Sequence of chain 1.C:
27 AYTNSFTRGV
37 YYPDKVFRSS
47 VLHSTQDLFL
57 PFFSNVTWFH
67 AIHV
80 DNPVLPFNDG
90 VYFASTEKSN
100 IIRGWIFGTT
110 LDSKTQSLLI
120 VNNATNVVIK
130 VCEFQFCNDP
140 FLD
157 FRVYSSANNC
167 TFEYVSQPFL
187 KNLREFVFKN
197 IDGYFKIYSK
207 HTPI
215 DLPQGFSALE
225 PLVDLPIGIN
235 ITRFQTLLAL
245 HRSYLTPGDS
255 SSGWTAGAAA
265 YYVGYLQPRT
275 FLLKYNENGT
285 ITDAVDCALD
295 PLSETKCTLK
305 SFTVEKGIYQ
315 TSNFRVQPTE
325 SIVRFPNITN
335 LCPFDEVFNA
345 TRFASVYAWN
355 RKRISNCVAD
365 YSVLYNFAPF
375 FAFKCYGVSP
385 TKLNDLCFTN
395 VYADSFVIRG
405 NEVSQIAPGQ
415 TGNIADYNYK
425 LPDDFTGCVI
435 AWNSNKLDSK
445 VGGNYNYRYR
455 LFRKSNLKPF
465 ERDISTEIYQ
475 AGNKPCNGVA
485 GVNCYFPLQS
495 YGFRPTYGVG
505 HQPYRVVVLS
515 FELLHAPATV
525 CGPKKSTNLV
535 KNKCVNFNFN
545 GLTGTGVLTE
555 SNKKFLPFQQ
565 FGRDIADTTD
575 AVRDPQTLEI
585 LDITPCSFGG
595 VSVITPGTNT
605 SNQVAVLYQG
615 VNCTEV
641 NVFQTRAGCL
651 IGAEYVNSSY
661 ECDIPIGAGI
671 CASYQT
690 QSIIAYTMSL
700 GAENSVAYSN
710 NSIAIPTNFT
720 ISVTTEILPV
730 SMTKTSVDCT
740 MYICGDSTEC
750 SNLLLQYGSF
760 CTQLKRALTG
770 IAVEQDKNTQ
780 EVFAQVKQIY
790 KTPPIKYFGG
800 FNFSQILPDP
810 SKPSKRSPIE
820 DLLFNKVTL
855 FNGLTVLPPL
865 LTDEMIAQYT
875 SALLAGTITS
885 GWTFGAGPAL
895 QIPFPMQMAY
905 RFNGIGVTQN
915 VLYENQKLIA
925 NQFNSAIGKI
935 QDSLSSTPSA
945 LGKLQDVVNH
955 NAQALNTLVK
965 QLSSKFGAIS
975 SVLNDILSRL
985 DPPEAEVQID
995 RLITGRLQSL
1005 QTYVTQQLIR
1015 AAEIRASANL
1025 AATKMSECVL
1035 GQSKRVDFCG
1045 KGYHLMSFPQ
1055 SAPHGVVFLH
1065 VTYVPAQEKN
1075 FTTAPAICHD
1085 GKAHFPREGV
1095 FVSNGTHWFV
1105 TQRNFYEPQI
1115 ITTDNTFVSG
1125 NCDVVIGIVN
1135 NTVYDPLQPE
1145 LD

The small molecule below binds the protein below.
Small molecule (SMILES): CC(=O)N[C@@H]1[C@@H](O)[C@H](O)[C@@H](CO)O[C@H]1O

Binding-site contacts:
Ligand atom O5 contacts residue ASN603 of chain 1.C at 3.9 Å.
Ligand atom C1 contacts residue ASN603 of chain 1.C at 3.7 Å.
Ligand atom C3 contacts residue ASN603 of chain 1.C at 3.9 Å.
Ligand atom O7 contacts residue ASN603 of chain 1.C at 2.9 Å.
Ligand atom C2 contacts residue ASN603 of chain 1.C at 3.0 Å.
Ligand atom C8 contacts residue ASN603 of chain 1.C at 3.9 Å.
Ligand atom C7 contacts residue ASN603 of chain 1.C at 3.0 Å.
Ligand atom O3 contacts residue ASN603 of chain 1.C at 4.0 Å.
Ligand atom N2 contacts residue ASN603 of chain 1.C at 3.0 Å (h-bond).
Ligand atom C4 contacts residue ASN603 of chain 1.C at 4.0 Å.